Sequence of chain 1.C:
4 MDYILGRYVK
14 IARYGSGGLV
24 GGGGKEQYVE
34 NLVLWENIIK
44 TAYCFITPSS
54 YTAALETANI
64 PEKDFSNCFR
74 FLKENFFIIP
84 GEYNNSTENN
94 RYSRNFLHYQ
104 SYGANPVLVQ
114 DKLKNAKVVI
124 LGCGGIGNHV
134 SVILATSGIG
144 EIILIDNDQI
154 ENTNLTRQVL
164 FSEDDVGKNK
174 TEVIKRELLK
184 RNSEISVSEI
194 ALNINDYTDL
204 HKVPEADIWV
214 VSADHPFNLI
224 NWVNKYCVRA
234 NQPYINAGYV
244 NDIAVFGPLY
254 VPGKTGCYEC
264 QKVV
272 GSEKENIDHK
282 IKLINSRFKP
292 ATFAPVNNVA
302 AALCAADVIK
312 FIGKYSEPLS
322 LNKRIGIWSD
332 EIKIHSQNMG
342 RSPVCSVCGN

A small-molecule ligand and the protein it binds are described below.
Small molecule (SMILES): C[Se]CC[C@H](N)C(=O)O

Binding-site contacts:
Ligand atom CG contacts residue ILE246 of chain 1.D at 4.1 Å (hydrophobic).
Ligand atom C contacts residue GLU29 of chain 1.C at 4.5 Å.
Ligand atom CE contacts residue GLY327 of chain 1.D at 3.8 Å.
Ligand atom SE contacts residue GLN338 of chain 1.D at 4.3 Å.
Ligand atom CA contacts residue VAL243 of chain 1.D at 3.9 Å (hydrophobic).
Ligand atom O contacts residue VAL243 of chain 1.D at 3.8 Å.
Ligand atom CB contacts residue ARG325 of chain 1.D at 3.7 Å.
Ligand atom CG contacts residue VAL248 of chain 1.D at 4.4 Å (hydrophobic).
Ligand atom CB contacts residue GLN338 of chain 1.D at 4.2 Å.
Ligand atom CE contacts residue VAL248 of chain 1.D at 3.9 Å (hydrophobic).
Ligand atom O contacts residue ARG325 of chain 1.D at 3.5 Å (salt-bridge).
Ligand atom CG contacts residue TRP329 of chain 1.D at 4.2 Å (hydrophobic).
Ligand atom SE contacts residue GLY327 of chain 1.D at 3.8 Å.
Ligand atom CE contacts residue GLN338 of chain 1.D at 3.9 Å.
Ligand atom N contacts residue GLU29 of chain 1.C at 3.7 Å.
Ligand atom SE contacts residue HIS336 of chain 1.D at 4.2 Å.
Ligand atom CE contacts residue ILE326 of chain 1.D at 4.0 Å (hydrophobic).
Ligand atom N contacts residue ILE246 of chain 1.D at 3.9 Å.
Ligand atom C contacts residue VAL243 of chain 1.D at 4.1 Å (hydrophobic).
Ligand atom SE contacts residue TRP329 of chain 1.D at 4.3 Å.
Ligand atom CE contacts residue ARG325 of chain 1.D at 3.5 Å.
Ligand atom C contacts residue ARG325 of chain 1.D at 4.3 Å.

Sequence of chain 1.D:
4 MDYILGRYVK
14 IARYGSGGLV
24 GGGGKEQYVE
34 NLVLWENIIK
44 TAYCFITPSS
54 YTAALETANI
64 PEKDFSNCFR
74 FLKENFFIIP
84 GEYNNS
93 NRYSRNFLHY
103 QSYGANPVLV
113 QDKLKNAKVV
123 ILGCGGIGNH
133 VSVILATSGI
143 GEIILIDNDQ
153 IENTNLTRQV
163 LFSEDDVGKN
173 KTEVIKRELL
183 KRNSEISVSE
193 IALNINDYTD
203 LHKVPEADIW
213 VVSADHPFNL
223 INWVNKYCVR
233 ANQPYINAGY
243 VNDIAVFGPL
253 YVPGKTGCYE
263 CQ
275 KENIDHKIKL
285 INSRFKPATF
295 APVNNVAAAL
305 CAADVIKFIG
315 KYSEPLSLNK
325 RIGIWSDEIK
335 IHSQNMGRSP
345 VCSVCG